Sequence of chain 1.G:
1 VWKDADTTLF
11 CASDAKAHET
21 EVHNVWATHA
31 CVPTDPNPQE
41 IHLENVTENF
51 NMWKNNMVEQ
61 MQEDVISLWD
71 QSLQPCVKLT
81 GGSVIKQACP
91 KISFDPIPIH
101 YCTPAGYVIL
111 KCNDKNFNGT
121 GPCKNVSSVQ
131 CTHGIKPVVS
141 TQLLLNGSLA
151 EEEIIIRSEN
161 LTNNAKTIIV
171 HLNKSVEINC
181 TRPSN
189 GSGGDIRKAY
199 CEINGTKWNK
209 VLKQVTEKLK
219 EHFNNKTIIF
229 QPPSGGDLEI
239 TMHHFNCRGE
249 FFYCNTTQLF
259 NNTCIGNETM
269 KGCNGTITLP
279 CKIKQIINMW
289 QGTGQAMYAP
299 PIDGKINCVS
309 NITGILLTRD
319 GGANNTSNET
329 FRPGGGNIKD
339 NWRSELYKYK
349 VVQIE

The small molecule below binds the protein below.
Small molecule (SMILES): CC(=O)N[C@@H]1[C@@H](O)[C@H](O)[C@@H](CO)O[C@H]1O

Binding-site contacts:
Ligand atom O5 contacts residue LYS205 of chain 1.G at 3.8 Å.
Ligand atom C8 contacts residue ASN202 of chain 1.G at 3.3 Å.
Ligand atom N2 contacts residue ASN202 of chain 1.G at 2.9 Å (h-bond).
Ligand atom C1 contacts residue ASN202 of chain 1.G at 1.4 Å.
Ligand atom C3 contacts residue ASN202 of chain 1.G at 3.7 Å.
Ligand atom C1 contacts residue LYS205 of chain 1.G at 4.2 Å.
Ligand atom C6 contacts residue THR204 of chain 1.G at 4.0 Å.
Ligand atom C5 contacts residue ASN202 of chain 1.G at 3.6 Å.
Ligand atom C7 contacts residue ASN202 of chain 1.G at 3.5 Å.
Ligand atom C5 contacts residue THR204 of chain 1.G at 3.7 Å.
Ligand atom O5 contacts residue THR204 of chain 1.G at 4.0 Å.
Ligand atom C1 contacts residue THR204 of chain 1.G at 3.8 Å.
Ligand atom C2 contacts residue ASN202 of chain 1.G at 2.3 Å.
Ligand atom C8 contacts residue THR274 of chain 1.G at 4.2 Å.
Ligand atom O5 contacts residue ASN202 of chain 1.G at 2.4 Å (h-bond).
Ligand atom C4 contacts residue ASN202 of chain 1.G at 4.1 Å.